Binding-site contacts:
Ligand atom N2 contacts residue ASN603 of chain 1.A at 2.9 Å (h-bond).
Ligand atom C7 contacts residue ASN603 of chain 1.A at 3.3 Å.
Ligand atom C4 contacts residue ASN603 of chain 1.A at 4.2 Å.
Ligand atom O7 contacts residue ASN603 of chain 1.A at 3.3 Å (h-bond).
Ligand atom C2 contacts residue ASN603 of chain 1.A at 2.4 Å.
Ligand atom C8 contacts residue ASN603 of chain 1.A at 4.5 Å.
Ligand atom C1 contacts residue ASN603 of chain 1.A at 1.4 Å.
Ligand atom O5 contacts residue ASN603 of chain 1.A at 2.4 Å (h-bond).
Ligand atom C5 contacts residue ASN603 of chain 1.A at 3.7 Å.
Ligand atom C3 contacts residue ASN603 of chain 1.A at 3.8 Å.

Sequence of chain 1.A:
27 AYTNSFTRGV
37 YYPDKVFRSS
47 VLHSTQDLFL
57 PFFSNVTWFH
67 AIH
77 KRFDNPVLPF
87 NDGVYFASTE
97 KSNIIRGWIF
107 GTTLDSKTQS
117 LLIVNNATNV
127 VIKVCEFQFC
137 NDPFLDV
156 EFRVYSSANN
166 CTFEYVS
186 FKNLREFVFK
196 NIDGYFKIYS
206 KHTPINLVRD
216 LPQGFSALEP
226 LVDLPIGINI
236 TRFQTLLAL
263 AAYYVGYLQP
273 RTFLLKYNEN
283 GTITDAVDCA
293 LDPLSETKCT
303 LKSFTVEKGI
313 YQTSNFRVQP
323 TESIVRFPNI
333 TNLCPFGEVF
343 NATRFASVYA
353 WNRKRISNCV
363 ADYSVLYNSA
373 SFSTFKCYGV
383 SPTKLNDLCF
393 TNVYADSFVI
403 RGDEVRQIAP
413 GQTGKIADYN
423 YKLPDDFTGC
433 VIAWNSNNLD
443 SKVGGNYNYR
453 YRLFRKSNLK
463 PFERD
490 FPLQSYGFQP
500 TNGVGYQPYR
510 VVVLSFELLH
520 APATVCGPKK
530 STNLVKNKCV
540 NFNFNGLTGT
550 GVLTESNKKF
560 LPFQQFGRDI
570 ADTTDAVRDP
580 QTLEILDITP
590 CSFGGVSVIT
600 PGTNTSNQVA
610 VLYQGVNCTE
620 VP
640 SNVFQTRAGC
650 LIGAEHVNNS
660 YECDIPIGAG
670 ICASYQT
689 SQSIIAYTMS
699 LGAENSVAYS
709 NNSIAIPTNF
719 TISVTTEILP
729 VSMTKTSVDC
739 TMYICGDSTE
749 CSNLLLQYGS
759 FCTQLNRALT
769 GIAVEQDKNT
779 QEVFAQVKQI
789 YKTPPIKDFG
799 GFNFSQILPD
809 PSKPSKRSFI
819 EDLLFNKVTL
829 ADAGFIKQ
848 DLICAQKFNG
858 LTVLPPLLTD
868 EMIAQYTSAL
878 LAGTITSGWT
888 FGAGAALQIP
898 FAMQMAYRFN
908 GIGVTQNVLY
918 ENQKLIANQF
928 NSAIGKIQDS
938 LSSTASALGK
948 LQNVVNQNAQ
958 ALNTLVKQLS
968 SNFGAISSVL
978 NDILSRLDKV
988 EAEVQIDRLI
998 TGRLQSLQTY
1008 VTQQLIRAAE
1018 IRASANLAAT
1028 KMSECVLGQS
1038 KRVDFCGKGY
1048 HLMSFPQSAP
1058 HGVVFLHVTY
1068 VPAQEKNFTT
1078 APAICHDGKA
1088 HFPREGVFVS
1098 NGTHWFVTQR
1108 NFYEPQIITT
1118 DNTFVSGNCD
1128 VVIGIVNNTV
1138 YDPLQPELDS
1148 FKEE

A protein and the small-molecule ligand that binds it are described below.
Small molecule (SMILES): CC(=O)N[C@@H]1[C@@H](O)[C@H](O)[C@@H](CO)O[C@H]1O